Sequence of chain 2.C:
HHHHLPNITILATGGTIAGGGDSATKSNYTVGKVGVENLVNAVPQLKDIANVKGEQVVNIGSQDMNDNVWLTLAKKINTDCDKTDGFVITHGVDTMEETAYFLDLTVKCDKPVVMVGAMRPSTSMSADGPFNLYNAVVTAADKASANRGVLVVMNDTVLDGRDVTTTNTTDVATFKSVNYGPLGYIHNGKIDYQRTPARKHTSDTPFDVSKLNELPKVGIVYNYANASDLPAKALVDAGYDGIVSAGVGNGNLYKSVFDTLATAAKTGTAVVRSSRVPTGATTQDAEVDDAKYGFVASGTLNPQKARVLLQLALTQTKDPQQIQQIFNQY

Sequence of chain 2.D:
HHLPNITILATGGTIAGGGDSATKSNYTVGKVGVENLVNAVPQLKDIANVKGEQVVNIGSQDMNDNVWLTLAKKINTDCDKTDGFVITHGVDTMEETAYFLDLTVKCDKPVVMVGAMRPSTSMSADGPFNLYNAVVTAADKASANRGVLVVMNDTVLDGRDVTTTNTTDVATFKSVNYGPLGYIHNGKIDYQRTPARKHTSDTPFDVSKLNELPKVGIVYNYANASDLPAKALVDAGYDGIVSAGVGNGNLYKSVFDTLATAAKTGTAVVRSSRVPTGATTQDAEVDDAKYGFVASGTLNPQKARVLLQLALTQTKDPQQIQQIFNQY

The small molecule below binds the protein below.
Small molecule (SMILES): NC(=O)C[C@H](N)C(=O)O

Binding-site contacts:
Ligand atom N contacts residue ASP98 of chain 2.D at 2.8 Å (salt-bridge).
Ligand atom CG contacts residue ALA122 of chain 2.D at 3.7 Å (hydrophobic).
Ligand atom CG contacts residue THR20 of chain 2.D at 2.9 Å.
Ligand atom CA contacts residue VAL35 of chain 2.D at 3.9 Å (hydrophobic).
Ligand atom OD1 contacts residue GLY19 of chain 2.D at 3.9 Å.
Ligand atom C contacts residue SER66 of chain 2.D at 3.4 Å.
Ligand atom OXT contacts residue THR20 of chain 2.D at 4.0 Å.
Ligand atom C contacts residue ASP98 of chain 2.D at 3.9 Å.
Ligand atom CA contacts residue GLU291 of chain 2.C at 3.5 Å.
Ligand atom CA contacts residue THR20 of chain 2.D at 3.3 Å.
Ligand atom CA contacts residue GLN67 of chain 2.D at 3.8 Å.
Ligand atom O contacts residue GLN67 of chain 2.D at 4.0 Å.
Ligand atom O contacts residue ASP98 of chain 2.D at 3.0 Å (salt-bridge).
Ligand atom N contacts residue ASN256 of chain 2.C at 3.5 Å (h-bond).
Ligand atom ND2 contacts residue MET123 of chain 2.D at 4.0 Å.
Ligand atom C contacts residue GLN67 of chain 2.D at 3.7 Å.
Ligand atom OXT contacts residue GLY19 of chain 2.D at 3.3 Å.
Ligand atom CA contacts residue ASP98 of chain 2.D at 3.7 Å.
Ligand atom N contacts residue GLN67 of chain 2.D at 2.8 Å (h-bond).
Ligand atom N contacts residue GLU291 of chain 2.C at 2.9 Å (salt-bridge).
Ligand atom OD1 contacts residue GLY96 of chain 2.D at 3.4 Å.
Ligand atom OD1 contacts residue ALA122 of chain 2.D at 3.7 Å.
Ligand atom OXT contacts residue GLN67 of chain 2.D at 3.7 Å.
Ligand atom CB contacts residue ASP98 of chain 2.D at 3.3 Å.
Ligand atom CG contacts residue VAL97 of chain 2.D at 3.5 Å (hydrophobic).
Ligand atom ND2 contacts residue THR20 of chain 2.D at 3.2 Å (h-bond).
Ligand atom CB contacts residue GLU291 of chain 2.C at 3.7 Å.
Ligand atom OXT contacts residue GLY65 of chain 2.D at 3.3 Å.
Ligand atom CB contacts residue THR20 of chain 2.D at 3.2 Å.
Ligand atom C contacts residue GLY96 of chain 2.D at 3.4 Å.
Ligand atom ND2 contacts residue VAL97 of chain 2.D at 3.5 Å.
Ligand atom C contacts residue VAL97 of chain 2.D at 3.7 Å (hydrophobic).
Ligand atom O contacts residue VAL97 of chain 2.D at 3.1 Å (h-bond).
Ligand atom O contacts residue GLY96 of chain 2.D at 3.3 Å.
Ligand atom OD1 contacts residue VAL97 of chain 2.D at 3.0 Å (h-bond).
Ligand atom OXT contacts residue SER66 of chain 2.D at 2.7 Å (h-bond).
Ligand atom OD1 contacts residue THR20 of chain 2.D at 3.0 Å (h-bond).
Ligand atom ND2 contacts residue ALA122 of chain 2.D at 2.9 Å (h-bond).
Ligand atom OXT contacts residue GLY96 of chain 2.D at 3.2 Å.
Ligand atom O contacts residue SER66 of chain 2.D at 2.6 Å (h-bond).